Sequence of chain 54.C:
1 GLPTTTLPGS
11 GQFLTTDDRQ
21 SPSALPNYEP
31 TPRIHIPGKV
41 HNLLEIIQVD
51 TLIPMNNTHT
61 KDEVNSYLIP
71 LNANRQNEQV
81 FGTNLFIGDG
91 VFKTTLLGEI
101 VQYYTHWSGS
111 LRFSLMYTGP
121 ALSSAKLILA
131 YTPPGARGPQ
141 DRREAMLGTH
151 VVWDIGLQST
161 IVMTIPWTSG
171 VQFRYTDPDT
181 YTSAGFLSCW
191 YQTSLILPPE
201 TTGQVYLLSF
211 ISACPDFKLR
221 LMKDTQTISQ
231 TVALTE

A protein and the small-molecule ligand that binds it are described below.
Small molecule (SMILES): Cc1cc(CCCCCCCOc2ccc(C3=N[C@@H](C)CO3)cc2Cl)on1

Binding-site contacts:
Ligand atom C5 contacts residue PHE186 of chain 53.A at 3.7 Å (hydrophobic).
Ligand atom C31 contacts residue SER175 of chain 53.A at 3.5 Å.
Ligand atom C4C contacts residue TYR152 of chain 53.A at 3.9 Å (hydrophobic).
Ligand atom C3B contacts residue LEU106 of chain 53.A at 3.8 Å (hydrophobic).
Ligand atom C2B contacts residue TYR197 of chain 53.A at 3.3 Å (hydrophobic).
Ligand atom CL1 contacts residue ASN105 of chain 53.A at 3.3 Å.
Ligand atom C4 contacts residue TYR152 of chain 53.A at 3.7 Å (hydrophobic).
Ligand atom O1 contacts residue PHE186 of chain 53.A at 3.8 Å.
Ligand atom C1C contacts residue TYR152 of chain 53.A at 3.9 Å (hydrophobic).
Ligand atom C5C contacts residue TYR128 of chain 53.A at 3.7 Å (hydrophobic).
Ligand atom C31 contacts residue PRO174 of chain 53.A at 3.3 Å (hydrophobic).
Ligand atom C2C contacts residue VAL188 of chain 53.A at 2.8 Å (hydrophobic).
Ligand atom C3B contacts residue TYR197 of chain 53.A at 3.3 Å (hydrophobic).
Ligand atom CM1 contacts residue CYS199 of chain 53.A at 3.8 Å (hydrophobic).
Ligand atom CL1 contacts residue ILE104 of chain 53.A at 3.6 Å.
Ligand atom C4 contacts residue PHE186 of chain 53.A at 3.7 Å (hydrophobic).
Ligand atom O1B contacts residue MET221 of chain 53.A at 3.8 Å.
Ligand atom CL1 contacts residue MET221 of chain 53.A at 3.8 Å.
Ligand atom C5A contacts residue VAL122 of chain 53.A at 3.9 Å (hydrophobic).
Ligand atom N2 contacts residue PHE186 of chain 53.A at 4.0 Å.
Ligand atom C3C contacts residue TYR128 of chain 53.A at 3.6 Å (hydrophobic).
Ligand atom C31 contacts residue ALA150 of chain 53.A at 3.5 Å (hydrophobic).
Ligand atom C7C contacts residue TYR128 of chain 53.A at 3.5 Å (hydrophobic).
Ligand atom N3A contacts residue ASN219 of chain 53.A at 3.4 Å (h-bond).
Ligand atom C4A contacts residue ASN198 of chain 53.A at 3.9 Å.
Ligand atom C3 contacts residue PRO174 of chain 53.A at 3.7 Å (hydrophobic).
Ligand atom C31 contacts residue VAL176 of chain 53.A at 3.3 Å (hydrophobic).
Ligand atom C5A contacts residue CYS199 of chain 53.A at 3.9 Å (hydrophobic).
Ligand atom O1A contacts residue VAL122 of chain 53.A at 4.0 Å.
Ligand atom C5C contacts residue ILE104 of chain 53.A at 4.0 Å (hydrophobic).
Ligand atom O1 contacts residue TYR152 of chain 53.A at 3.9 Å.
Ligand atom N2 contacts residue PRO174 of chain 53.A at 3.7 Å.
Ligand atom C3 contacts residue PHE186 of chain 53.A at 3.9 Å (hydrophobic).
Ligand atom N2 contacts residue ALA24 of chain 53.C at 3.1 Å.
Ligand atom C6C contacts residue VAL191 of chain 53.A at 3.3 Å (hydrophobic).
Ligand atom C5 contacts residue TYR152 of chain 53.A at 3.6 Å (hydrophobic).
Ligand atom O1 contacts residue ALA24 of chain 53.C at 3.4 Å.
Ligand atom C3C contacts residue VAL188 of chain 53.A at 3.3 Å (hydrophobic).
Ligand atom O1 contacts residue VAL188 of chain 53.A at 3.8 Å.
Ligand atom C4B contacts residue LEU106 of chain 53.A at 3.7 Å (hydrophobic).

Sequence of chain 53.C:
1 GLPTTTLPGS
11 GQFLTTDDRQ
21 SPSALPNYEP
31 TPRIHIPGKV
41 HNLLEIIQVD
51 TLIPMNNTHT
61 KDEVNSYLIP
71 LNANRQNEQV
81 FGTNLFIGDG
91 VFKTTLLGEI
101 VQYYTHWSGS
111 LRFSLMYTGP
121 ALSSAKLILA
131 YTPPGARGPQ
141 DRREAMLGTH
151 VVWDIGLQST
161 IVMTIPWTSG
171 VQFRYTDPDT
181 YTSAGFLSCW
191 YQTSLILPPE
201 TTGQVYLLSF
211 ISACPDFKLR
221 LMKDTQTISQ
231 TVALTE

Sequence of chain 53.A:
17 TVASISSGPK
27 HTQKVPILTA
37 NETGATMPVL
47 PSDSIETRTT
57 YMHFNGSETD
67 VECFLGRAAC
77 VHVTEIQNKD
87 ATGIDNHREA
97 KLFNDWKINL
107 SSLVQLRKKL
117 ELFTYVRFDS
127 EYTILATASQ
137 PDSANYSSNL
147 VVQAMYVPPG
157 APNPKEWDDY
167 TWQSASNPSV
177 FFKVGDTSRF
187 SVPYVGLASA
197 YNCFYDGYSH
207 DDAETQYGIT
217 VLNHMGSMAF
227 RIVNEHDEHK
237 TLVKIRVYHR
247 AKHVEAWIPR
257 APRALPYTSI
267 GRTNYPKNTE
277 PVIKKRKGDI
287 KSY